Sequence of chain 1.L:
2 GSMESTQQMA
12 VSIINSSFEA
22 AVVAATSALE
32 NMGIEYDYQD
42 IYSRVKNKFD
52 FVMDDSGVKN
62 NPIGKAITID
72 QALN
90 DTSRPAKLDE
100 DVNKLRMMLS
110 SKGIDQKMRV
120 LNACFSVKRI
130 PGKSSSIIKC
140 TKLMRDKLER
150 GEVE

This small molecule binds to this protein.
Small molecule (SMILES): Nc1ccn([C@@H]2O[C@H](CO[P](=O)(O)O[C@H]3[C@@H](O)[C@H](n4ccc(N)nc4=O)O[C@@H]3CO[P](=O)(O)O[C@H]3[C@@H](O)[C@H](n4cnc5c(N)ncnc54)O[C@@H]3CO[P](=O)(O)O[C@H]3[C@@H](O)[C@H](n4cnc5c(=O)nc(N)[nH]c54)O[C@@H]3CO[P](=O)(O)O[C@H]3[C@@H](O)[C@H](n4ccc(=O)[nH]c4=O)O[C@@H]3CO)[C@@H](O)[C@H]2O)c(=O)n1

Binding-site contacts:
Ligand atom C5' contacts residue GLY131 of chain 1.K at 3.0 Å.
Ligand atom N6 contacts residue SER80 of chain 1.K at 2.5 Å (h-bond).
Ligand atom C5 contacts residue ASP98 of chain 1.L at 3.3 Å.
Ligand atom C2 contacts residue ASN84 of chain 1.K at 3.1 Å.
Ligand atom C3' contacts residue ASP100 of chain 1.K at 3.1 Å.
Ligand atom O2 contacts residue ARG118 of chain 1.L at 2.6 Å (salt-bridge).
Ligand atom O2' contacts residue SER133 of chain 1.K at 2.6 Å (h-bond).
Ligand atom O3' contacts residue SER133 of chain 1.K at 3.1 Å (h-bond).
Ligand atom N3 contacts residue ARG118 of chain 1.L at 3.0 Å (salt-bridge).
Ligand atom OP1 contacts residue SER135 of chain 1.K at 2.8 Å (h-bond).
Ligand atom OP2 contacts residue TRP87 of chain 1.K at 2.6 Å (h-bond).
Ligand atom N4 contacts residue ASN102 of chain 1.L at 3.0 Å (h-bond).
Ligand atom C2 contacts residue ARG105 of chain 1.L at 3.1 Å.
Ligand atom N1 contacts residue ASN84 of chain 1.K at 3.1 Å (h-bond).
Ligand atom C6 contacts residue ARG105 of chain 1.L at 3.3 Å.
Ligand atom O2' contacts residue ASN62 of chain 1.K at 2.8 Å (h-bond).
Ligand atom C5' contacts residue ARG149 of chain 1.L at 2.9 Å.
Ligand atom C5' contacts residue SER133 of chain 1.K at 3.1 Å.
Ligand atom OP1 contacts residue LYS132 of chain 1.K at 3.2 Å (salt-bridge).
Ligand atom O2' contacts residue ARG105 of chain 1.L at 2.9 Å (salt-bridge).
Ligand atom OP2 contacts residue LYS132 of chain 1.K at 2.8 Å (salt-bridge).
Ligand atom C8 contacts residue GLY65 of chain 1.K at 3.1 Å.
Ligand atom O2' contacts residue ARG83 of chain 1.K at 2.9 Å (salt-bridge).
Ligand atom O2 contacts residue SER133 of chain 1.K at 2.7 Å (h-bond).
Ligand atom O6 contacts residue ASN84 of chain 1.K at 3.1 Å.
Ligand atom OP1 contacts residue SER134 of chain 1.K at 2.6 Å (h-bond).
Ligand atom OP1 contacts residue LYS146 of chain 1.L at 3.3 Å (salt-bridge).
Ligand atom O3' contacts residue SER134 of chain 1.K at 3.3 Å.
Ligand atom O3' contacts residue ASP100 of chain 1.K at 2.7 Å (salt-bridge).
Ligand atom C4 contacts residue ASP98 of chain 1.L at 3.3 Å.
Ligand atom N7 contacts residue THR69 of chain 1.K at 2.7 Å (h-bond).
Ligand atom OP1 contacts residue SER133 of chain 1.K at 3.2 Å (h-bond).
Ligand atom O2 contacts residue ARG105 of chain 1.L at 2.8 Å (salt-bridge).
Ligand atom N4 contacts residue ASP98 of chain 1.L at 2.6 Å (salt-bridge).
Ligand atom OP2 contacts residue LYS146 of chain 1.L at 3.1 Å (salt-bridge).
Ligand atom OP2 contacts residue ARG93 of chain 1.K at 3.2 Å (salt-bridge).
Ligand atom O2' contacts residue ASP100 of chain 1.K at 2.7 Å (salt-bridge).
Ligand atom O3' contacts residue TRP87 of chain 1.K at 3.3 Å (h-bond).
Ligand atom O4' contacts residue GLY65 of chain 1.K at 3.3 Å.
Ligand atom N1 contacts residue ASN84 of chain 1.K at 2.8 Å (h-bond).

Sequence of chain 1.K:
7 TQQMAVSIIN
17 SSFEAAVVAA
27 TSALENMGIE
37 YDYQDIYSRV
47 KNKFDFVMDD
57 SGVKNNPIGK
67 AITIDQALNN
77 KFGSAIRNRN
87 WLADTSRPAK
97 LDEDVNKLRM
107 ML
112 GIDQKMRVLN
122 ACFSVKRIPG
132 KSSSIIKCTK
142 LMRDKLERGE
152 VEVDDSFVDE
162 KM